This protein binds this small molecule.
Small molecule (SMILES): CC(=O)N[C@@H]1[C@@H](O)[C@H](O)[C@@H](CO)O[C@H]1O

Binding-site contacts:
Ligand atom O7 contacts residue ASN657 of chain 1.B at 3.8 Å.
Ligand atom C5 contacts residue ASN657 of chain 1.B at 3.7 Å.
Ligand atom C8 contacts residue HIS655 of chain 1.B at 4.2 Å.
Ligand atom C1 contacts residue ASN657 of chain 1.B at 1.4 Å.
Ligand atom C4 contacts residue ASN657 of chain 1.B at 4.2 Å.
Ligand atom C7 contacts residue ASN657 of chain 1.B at 3.6 Å.
Ligand atom C2 contacts residue ASN657 of chain 1.B at 2.4 Å.
Ligand atom C3 contacts residue ASN657 of chain 1.B at 3.8 Å.
Ligand atom N2 contacts residue ASN657 of chain 1.B at 2.9 Å (h-bond).
Ligand atom O5 contacts residue ASN657 of chain 1.B at 2.4 Å (h-bond).

Sequence of chain 1.B:
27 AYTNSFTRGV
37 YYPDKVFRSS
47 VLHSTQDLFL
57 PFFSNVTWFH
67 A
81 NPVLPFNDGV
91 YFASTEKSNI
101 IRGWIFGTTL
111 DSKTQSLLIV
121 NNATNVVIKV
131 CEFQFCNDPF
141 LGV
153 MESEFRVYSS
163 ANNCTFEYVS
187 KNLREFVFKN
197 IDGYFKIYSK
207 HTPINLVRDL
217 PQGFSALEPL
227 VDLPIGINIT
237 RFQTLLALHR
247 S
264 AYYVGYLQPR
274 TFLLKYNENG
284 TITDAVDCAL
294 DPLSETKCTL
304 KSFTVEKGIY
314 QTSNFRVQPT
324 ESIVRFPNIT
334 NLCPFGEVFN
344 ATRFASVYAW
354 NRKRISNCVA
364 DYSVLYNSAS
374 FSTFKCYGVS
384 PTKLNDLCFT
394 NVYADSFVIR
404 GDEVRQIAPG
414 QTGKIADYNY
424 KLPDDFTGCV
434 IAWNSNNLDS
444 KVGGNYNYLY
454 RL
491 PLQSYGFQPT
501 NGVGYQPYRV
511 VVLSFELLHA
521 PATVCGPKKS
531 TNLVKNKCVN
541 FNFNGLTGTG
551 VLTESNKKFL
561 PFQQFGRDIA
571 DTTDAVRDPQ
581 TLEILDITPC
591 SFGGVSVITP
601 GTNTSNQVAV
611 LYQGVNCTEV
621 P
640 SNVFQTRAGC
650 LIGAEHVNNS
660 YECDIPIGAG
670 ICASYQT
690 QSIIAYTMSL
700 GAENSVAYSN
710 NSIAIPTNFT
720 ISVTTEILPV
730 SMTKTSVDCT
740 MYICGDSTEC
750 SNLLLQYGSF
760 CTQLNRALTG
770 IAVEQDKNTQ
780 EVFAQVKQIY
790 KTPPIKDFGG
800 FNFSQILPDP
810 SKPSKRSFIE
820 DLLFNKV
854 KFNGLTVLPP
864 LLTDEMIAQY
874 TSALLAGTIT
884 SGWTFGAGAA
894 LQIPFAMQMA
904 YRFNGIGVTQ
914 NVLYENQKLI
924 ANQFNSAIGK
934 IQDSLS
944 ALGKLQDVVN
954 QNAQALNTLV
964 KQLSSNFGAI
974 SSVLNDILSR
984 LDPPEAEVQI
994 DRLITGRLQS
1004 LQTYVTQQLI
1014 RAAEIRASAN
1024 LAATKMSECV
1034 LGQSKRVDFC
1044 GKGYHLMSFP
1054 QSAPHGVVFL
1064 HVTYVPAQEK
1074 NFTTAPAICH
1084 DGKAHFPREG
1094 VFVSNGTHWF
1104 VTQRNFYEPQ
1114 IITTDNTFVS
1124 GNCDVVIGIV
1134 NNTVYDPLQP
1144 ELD